Sequence of chain 55.D:
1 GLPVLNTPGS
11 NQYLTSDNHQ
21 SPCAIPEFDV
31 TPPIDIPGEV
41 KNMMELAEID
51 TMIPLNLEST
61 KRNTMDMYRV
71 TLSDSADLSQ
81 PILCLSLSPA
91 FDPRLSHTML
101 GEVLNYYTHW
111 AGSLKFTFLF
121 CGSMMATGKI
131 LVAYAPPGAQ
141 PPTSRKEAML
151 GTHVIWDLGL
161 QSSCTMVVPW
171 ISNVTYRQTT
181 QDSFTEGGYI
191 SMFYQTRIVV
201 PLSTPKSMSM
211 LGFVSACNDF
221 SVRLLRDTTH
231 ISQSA

Binding-site contacts:
Ligand atom C19 contacts residue TYR110 of chain 54.B at 3.7 Å (hydrophobic).
Ligand atom C26 contacts residue THR109 of chain 54.B at 3.7 Å.
Ligand atom C14 contacts residue VAL197 of chain 54.B at 3.6 Å (hydrophobic).
Ligand atom C3 contacts residue TYR157 of chain 54.B at 3.5 Å (hydrophobic).
Ligand atom C27 contacts residue THR109 of chain 54.B at 3.5 Å.
Ligand atom C7 contacts residue PHE132 of chain 54.B at 3.6 Å (hydrophobic).
Ligand atom C23 contacts residue TYR110 of chain 54.B at 3.3 Å (hydrophobic).
Ligand atom C10 contacts residue TYR157 of chain 54.B at 3.6 Å (hydrophobic).
Ligand atom C1 contacts residue PRO179 of chain 54.B at 3.9 Å (hydrophobic).
Ligand atom C1 contacts residue ILE155 of chain 54.B at 3.7 Å (hydrophobic).
Ligand atom C8 contacts residue PHE132 of chain 54.B at 3.4 Å (hydrophobic).
Ligand atom C12 contacts residue PHE236 of chain 54.B at 3.8 Å (hydrophobic).
Ligand atom O24 contacts residue PHE236 of chain 54.B at 3.7 Å.
Ligand atom C22 contacts residue PHE236 of chain 54.B at 3.9 Å (hydrophobic).
Ligand atom N4 contacts residue LEU239 of chain 54.B at 3.8 Å.
Ligand atom O25 contacts residue TYR110 of chain 54.B at 3.0 Å.
Ligand atom C19 contacts residue PHE236 of chain 54.B at 3.5 Å (hydrophobic).
Ligand atom C3 contacts residue ALA24 of chain 54.D at 3.7 Å (hydrophobic).
Ligand atom C11 contacts residue VAL194 of chain 54.B at 3.7 Å (hydrophobic).
Ligand atom C23 contacts residue PHE236 of chain 54.B at 3.5 Å (hydrophobic).
Ligand atom C3 contacts residue PRO179 of chain 54.B at 3.7 Å (hydrophobic).
Ligand atom C9 contacts residue TYR157 of chain 54.B at 3.8 Å (hydrophobic).
Ligand atom C20 contacts residue TYR110 of chain 54.B at 3.5 Å (hydrophobic).
Ligand atom C10 contacts residue VAL194 of chain 54.B at 3.7 Å (hydrophobic).
Ligand atom C14 contacts residue PHE236 of chain 54.B at 3.9 Å (hydrophobic).
Ligand atom C4 contacts residue ALA24 of chain 54.D at 3.8 Å (hydrophobic).
Ligand atom C21 contacts residue PHE236 of chain 54.B at 3.4 Å (hydrophobic).
Ligand atom C22 contacts residue TYR203 of chain 54.B at 3.5 Å (hydrophobic).
Ligand atom C8 contacts residue ILE108 of chain 54.B at 3.8 Å (hydrophobic).
Ligand atom N4 contacts residue ILE192 of chain 54.B at 3.6 Å.
Ligand atom C9 contacts residue ILE108 of chain 54.B at 3.5 Å (hydrophobic).
Ligand atom C21 contacts residue TYR203 of chain 54.B at 3.8 Å (hydrophobic).
Ligand atom C20 contacts residue PHE236 of chain 54.B at 3.2 Å (hydrophobic).
Ligand atom N3 contacts residue ILE192 of chain 54.B at 3.8 Å.
Ligand atom O24 contacts residue TYR110 of chain 54.B at 3.9 Å.
Ligand atom C13 contacts residue VAL197 of chain 54.B at 3.6 Å (hydrophobic).
Ligand atom C4 contacts residue TYR157 of chain 54.B at 3.4 Å (hydrophobic).
Ligand atom C1 contacts residue ILE181 of chain 54.B at 3.4 Å (hydrophobic).
Ligand atom C11 contacts residue TYR157 of chain 54.B at 3.6 Å (hydrophobic).
Ligand atom N6 contacts residue VAL194 of chain 54.B at 3.7 Å.

Sequence of chain 54.B:
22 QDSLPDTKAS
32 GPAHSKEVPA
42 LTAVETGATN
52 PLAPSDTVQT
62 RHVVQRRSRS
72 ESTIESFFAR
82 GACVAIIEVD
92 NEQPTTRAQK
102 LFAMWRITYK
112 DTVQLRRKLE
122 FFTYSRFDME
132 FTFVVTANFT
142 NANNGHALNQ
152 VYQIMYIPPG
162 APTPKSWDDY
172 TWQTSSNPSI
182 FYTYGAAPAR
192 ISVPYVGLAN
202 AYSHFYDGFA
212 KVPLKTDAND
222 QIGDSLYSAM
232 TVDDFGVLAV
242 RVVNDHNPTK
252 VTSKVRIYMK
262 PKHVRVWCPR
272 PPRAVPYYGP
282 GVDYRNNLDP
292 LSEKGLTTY

Sequence of chain 54.D:
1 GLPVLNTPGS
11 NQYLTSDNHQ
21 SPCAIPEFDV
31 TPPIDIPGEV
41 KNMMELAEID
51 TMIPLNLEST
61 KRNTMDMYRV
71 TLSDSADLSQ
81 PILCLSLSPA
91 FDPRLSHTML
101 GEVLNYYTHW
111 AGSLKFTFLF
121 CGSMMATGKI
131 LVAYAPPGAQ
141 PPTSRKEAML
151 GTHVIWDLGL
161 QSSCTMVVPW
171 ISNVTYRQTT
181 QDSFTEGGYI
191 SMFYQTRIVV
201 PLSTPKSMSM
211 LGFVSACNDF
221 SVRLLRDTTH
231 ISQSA

The small molecule below binds the protein below.
Small molecule (SMILES): CCOC(=O)c1ccc(OCCCCC2CCN(c3ccc(C)nn3)CC2)cc1